This small molecule binds to this protein.
Small molecule (SMILES): CC(=O)N[C@H]1[C@H](O[C@H]2[C@H](O)[C@@H](NC(C)=O)CO[C@@H]2CO)O[C@H](CO)[C@@H](O[C@@H]2O[C@H](CO)[C@@H](O)[C@H](O)[C@@H]2O)[C@@H]1O

Sequence of chain 1.A:
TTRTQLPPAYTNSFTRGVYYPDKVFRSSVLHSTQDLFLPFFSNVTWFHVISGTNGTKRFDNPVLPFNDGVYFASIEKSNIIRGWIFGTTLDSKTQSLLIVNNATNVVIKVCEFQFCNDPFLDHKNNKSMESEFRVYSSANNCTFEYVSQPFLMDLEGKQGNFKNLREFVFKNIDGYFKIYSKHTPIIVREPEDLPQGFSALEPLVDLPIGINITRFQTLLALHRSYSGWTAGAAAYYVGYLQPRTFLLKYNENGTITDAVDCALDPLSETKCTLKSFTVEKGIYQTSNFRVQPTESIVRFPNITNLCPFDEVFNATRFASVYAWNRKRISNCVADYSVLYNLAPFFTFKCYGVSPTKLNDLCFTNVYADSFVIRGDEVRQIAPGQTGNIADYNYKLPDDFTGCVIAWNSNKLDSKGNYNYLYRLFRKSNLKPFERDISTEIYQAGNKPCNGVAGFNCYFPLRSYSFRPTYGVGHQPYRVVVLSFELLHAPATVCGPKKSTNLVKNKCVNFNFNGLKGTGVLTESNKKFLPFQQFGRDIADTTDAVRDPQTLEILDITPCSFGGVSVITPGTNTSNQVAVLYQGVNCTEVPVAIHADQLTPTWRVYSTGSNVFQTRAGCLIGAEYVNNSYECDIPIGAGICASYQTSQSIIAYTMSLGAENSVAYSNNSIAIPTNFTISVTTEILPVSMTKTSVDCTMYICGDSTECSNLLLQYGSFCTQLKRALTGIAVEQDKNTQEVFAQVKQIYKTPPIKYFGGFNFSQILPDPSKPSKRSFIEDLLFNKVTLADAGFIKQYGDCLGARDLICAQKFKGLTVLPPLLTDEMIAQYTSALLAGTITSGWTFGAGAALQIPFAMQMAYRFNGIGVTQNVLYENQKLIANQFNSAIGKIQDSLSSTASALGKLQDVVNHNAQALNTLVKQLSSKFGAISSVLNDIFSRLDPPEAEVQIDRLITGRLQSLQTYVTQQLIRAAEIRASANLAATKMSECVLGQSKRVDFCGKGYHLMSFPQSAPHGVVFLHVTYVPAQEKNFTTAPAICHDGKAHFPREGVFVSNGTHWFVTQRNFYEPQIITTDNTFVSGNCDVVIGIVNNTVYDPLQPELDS

Binding-site contacts:
Ligand atom N2 contacts residue ASN279 of chain 1.A at 2.9 Å (h-bond).
Ligand atom C5 contacts residue ASN279 of chain 1.A at 3.7 Å.
Ligand atom C7 contacts residue ASN279 of chain 1.A at 3.5 Å.
Ligand atom C2 contacts residue ASN279 of chain 1.A at 2.5 Å.
Ligand atom C1 contacts residue ASN279 of chain 1.A at 1.4 Å.
Ligand atom C8 contacts residue ASN277 of chain 1.A at 4.3 Å.
Ligand atom O7 contacts residue ASN279 of chain 1.A at 3.7 Å.
Ligand atom C4 contacts residue ASN279 of chain 1.A at 4.3 Å.
Ligand atom O5 contacts residue ASN279 of chain 1.A at 2.4 Å (h-bond).
Ligand atom C3 contacts residue ASN279 of chain 1.A at 3.8 Å.